Binding-site contacts:
Ligand atom O4 contacts residue GLN18 of chain 1.A at 3.2 Å (h-bond).
Ligand atom N contacts residue TYR19 of chain 1.A at 3.5 Å (h-bond).
Ligand atom O1 contacts residue TYR27 of chain 1.A at 2.6 Å (h-bond).
Ligand atom P contacts residue ARG179 of chain 1.A at 3.8 Å.
Ligand atom N contacts residue ASP128 of chain 1.A at 4.2 Å.
Ligand atom CA contacts residue PHE31 of chain 1.A at 4.2 Å (hydrophobic).
Ligand atom N contacts residue ILE36 of chain 1.A at 3.5 Å (h-bond).
Ligand atom O1 contacts residue LYS247 of chain 1.A at 4.1 Å.
Ligand atom O4 contacts residue TYR181 of chain 1.A at 3.2 Å (h-bond).
Ligand atom O2 contacts residue TYR160 of chain 1.A at 2.6 Å (h-bond).
Ligand atom O3 contacts residue TYR181 of chain 1.A at 2.6 Å (h-bond).
Ligand atom P contacts residue TYR27 of chain 1.A at 3.6 Å.
Ligand atom CB contacts residue TYR19 of chain 1.A at 3.6 Å (hydrophobic).
Ligand atom O4 contacts residue TYR27 of chain 1.A at 3.4 Å (h-bond).
Ligand atom O1 contacts residue ARG179 of chain 1.A at 2.9 Å (salt-bridge).
Ligand atom O4 contacts residue TYR160 of chain 1.A at 3.8 Å.
Ligand atom O3 contacts residue GLN18 of chain 1.A at 3.9 Å.
Ligand atom P contacts residue LYS247 of chain 1.A at 4.0 Å.
Ligand atom CA contacts residue TYR27 of chain 1.A at 3.6 Å (hydrophobic).
Ligand atom CA contacts residue GLN18 of chain 1.A at 4.0 Å.
Ligand atom CB contacts residue ILE36 of chain 1.A at 3.4 Å (hydrophobic).
Ligand atom O3 contacts residue TYR27 of chain 1.A at 4.3 Å.
Ligand atom CB contacts residue TYR160 of chain 1.A at 4.5 Å (hydrophobic).
Ligand atom O3 contacts residue ARG179 of chain 1.A at 3.0 Å (salt-bridge).
Ligand atom O2 contacts residue LYS247 of chain 1.A at 2.8 Å (salt-bridge).
Ligand atom CB contacts residue PHE31 of chain 1.A at 4.2 Å (hydrophobic).
Ligand atom P contacts residue TYR181 of chain 1.A at 3.5 Å.
Ligand atom O3 contacts residue TYR175 of chain 1.A at 2.7 Å (h-bond).
Ligand atom P contacts residue GLN18 of chain 1.A at 4.0 Å.
Ligand atom CA contacts residue TYR181 of chain 1.A at 4.4 Å (hydrophobic).
Ligand atom O1 contacts residue GLN18 of chain 1.A at 4.2 Å.
Ligand atom CA contacts residue TYR160 of chain 1.A at 3.6 Å (hydrophobic).
Ligand atom CB contacts residue GLN18 of chain 1.A at 4.0 Å.
Ligand atom CB contacts residue TYR27 of chain 1.A at 4.0 Å (hydrophobic).
Ligand atom P contacts residue TYR175 of chain 1.A at 3.7 Å.
Ligand atom N contacts residue TYR160 of chain 1.A at 4.2 Å.
Ligand atom O4 contacts residue ARG179 of chain 1.A at 4.5 Å.
Ligand atom P contacts residue TYR160 of chain 1.A at 3.8 Å.
Ligand atom O3 contacts residue TYR160 of chain 1.A at 3.8 Å.
Ligand atom O2 contacts residue TYR175 of chain 1.A at 3.7 Å.

Sequence of chain 1.A:
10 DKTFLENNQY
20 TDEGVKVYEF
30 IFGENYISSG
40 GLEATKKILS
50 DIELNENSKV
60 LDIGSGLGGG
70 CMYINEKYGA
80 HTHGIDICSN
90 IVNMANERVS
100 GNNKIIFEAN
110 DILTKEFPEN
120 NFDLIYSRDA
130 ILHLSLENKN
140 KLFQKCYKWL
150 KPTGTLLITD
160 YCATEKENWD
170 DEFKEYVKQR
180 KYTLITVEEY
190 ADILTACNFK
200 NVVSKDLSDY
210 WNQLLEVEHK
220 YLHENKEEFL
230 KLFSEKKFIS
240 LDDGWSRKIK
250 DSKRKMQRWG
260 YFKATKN

This small molecule binds to this protein.
Small molecule (SMILES): NCCOP(=O)(O)O